Sequence of chain 1.C:
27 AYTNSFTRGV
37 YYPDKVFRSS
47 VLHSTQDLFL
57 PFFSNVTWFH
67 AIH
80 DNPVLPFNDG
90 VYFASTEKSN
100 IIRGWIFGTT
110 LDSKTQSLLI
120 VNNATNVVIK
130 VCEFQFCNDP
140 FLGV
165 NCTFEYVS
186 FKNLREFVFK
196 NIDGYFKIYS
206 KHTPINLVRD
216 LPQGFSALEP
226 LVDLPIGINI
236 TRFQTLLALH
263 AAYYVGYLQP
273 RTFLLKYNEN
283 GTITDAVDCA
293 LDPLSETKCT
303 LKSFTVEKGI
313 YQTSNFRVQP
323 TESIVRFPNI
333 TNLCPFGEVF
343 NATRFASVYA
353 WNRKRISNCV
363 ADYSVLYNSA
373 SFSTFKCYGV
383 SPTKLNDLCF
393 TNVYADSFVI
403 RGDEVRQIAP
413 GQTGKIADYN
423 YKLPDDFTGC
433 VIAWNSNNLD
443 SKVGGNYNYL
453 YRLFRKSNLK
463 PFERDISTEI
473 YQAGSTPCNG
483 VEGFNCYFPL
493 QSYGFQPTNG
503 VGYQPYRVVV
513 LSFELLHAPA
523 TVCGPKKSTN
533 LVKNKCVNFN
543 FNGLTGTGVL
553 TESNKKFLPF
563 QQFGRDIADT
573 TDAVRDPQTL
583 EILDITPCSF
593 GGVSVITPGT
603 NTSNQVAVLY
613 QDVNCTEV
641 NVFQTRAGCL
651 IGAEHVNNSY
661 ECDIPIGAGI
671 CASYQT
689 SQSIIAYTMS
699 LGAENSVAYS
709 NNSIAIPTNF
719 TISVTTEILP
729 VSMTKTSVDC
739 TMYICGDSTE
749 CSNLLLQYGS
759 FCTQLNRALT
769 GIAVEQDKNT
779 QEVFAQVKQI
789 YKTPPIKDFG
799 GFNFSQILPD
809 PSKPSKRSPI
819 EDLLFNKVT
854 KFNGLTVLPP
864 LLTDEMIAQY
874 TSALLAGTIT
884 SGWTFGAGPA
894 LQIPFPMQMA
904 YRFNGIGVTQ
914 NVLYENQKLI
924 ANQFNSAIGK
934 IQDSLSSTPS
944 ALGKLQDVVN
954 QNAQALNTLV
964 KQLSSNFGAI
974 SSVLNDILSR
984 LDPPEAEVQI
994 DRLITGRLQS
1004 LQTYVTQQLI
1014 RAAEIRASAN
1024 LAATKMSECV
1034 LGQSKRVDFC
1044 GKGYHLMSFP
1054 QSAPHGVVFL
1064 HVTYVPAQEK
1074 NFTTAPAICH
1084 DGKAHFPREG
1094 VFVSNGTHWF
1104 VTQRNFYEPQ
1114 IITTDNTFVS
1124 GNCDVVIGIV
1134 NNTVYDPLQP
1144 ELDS

Sequence of chain 1.B:
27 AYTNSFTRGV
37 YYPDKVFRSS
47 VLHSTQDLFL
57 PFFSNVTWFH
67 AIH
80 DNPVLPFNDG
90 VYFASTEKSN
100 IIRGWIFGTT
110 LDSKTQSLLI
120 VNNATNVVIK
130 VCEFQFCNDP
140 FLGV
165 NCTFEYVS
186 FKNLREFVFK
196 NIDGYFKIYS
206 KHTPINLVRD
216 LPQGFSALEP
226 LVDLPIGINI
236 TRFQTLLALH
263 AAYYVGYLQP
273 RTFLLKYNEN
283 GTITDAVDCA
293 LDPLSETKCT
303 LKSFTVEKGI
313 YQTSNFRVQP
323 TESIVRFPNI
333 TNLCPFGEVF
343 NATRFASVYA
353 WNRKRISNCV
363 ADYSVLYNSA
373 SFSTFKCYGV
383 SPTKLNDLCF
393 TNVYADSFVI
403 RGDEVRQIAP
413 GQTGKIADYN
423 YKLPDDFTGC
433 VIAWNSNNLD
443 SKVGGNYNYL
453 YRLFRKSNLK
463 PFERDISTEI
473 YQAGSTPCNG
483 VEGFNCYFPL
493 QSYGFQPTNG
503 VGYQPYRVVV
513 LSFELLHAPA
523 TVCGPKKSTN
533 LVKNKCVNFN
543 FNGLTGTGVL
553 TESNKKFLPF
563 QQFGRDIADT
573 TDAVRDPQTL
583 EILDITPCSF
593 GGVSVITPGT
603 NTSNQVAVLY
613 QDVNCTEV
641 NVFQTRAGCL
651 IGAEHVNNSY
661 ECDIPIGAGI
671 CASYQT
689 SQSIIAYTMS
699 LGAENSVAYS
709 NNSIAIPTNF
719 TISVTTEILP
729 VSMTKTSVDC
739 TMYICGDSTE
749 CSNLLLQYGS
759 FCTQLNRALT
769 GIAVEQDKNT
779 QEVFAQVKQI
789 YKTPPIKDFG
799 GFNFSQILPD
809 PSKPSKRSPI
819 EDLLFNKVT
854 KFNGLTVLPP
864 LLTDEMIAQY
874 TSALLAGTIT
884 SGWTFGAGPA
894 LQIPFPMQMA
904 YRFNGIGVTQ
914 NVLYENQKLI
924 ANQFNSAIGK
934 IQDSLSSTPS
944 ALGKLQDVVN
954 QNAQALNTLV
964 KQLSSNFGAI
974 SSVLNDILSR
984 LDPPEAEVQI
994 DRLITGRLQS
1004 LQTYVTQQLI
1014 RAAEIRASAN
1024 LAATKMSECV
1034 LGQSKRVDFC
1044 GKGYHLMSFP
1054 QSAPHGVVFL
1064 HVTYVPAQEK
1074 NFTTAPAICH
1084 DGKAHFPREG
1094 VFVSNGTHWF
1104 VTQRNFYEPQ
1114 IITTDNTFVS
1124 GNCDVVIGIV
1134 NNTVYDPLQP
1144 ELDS

Binding-site contacts:
Ligand atom O3 contacts residue GLU281 of chain 1.C at 3.1 Å (salt-bridge).
Ligand atom C1 contacts residue ASN282 of chain 1.C at 1.4 Å.
Ligand atom N2 contacts residue ASN282 of chain 1.C at 3.4 Å (h-bond).
Ligand atom C3 contacts residue ASN282 of chain 1.C at 3.4 Å.
Ligand atom C1 contacts residue GLU281 of chain 1.C at 3.9 Å.
Ligand atom C4 contacts residue GLU281 of chain 1.C at 4.2 Å.
Ligand atom C4 contacts residue ASN282 of chain 1.C at 4.3 Å.
Ligand atom C5 contacts residue ASN282 of chain 1.C at 3.8 Å.
Ligand atom O6 contacts residue GLU281 of chain 1.C at 2.4 Å (salt-bridge).
Ligand atom C5 contacts residue GLU281 of chain 1.C at 3.5 Å.
Ligand atom C7 contacts residue ASN282 of chain 1.C at 4.4 Å.
Ligand atom O5 contacts residue ASN282 of chain 1.C at 2.5 Å (h-bond).
Ligand atom O3 contacts residue ASN282 of chain 1.C at 2.6 Å (h-bond).
Ligand atom C6 contacts residue GLU281 of chain 1.C at 3.3 Å.
Ligand atom O5 contacts residue GLU281 of chain 1.C at 2.8 Å (salt-bridge).
Ligand atom C2 contacts residue ASN282 of chain 1.C at 2.5 Å.
Ligand atom C8 contacts residue LYS558 of chain 1.B at 3.9 Å.
Ligand atom C3 contacts residue GLU281 of chain 1.C at 4.2 Å.

This small molecule binds to this protein.
Small molecule (SMILES): CC(=O)N[C@@H]1[C@@H](O)[C@H](O)[C@@H](CO)O[C@H]1O